Binding-site contacts:
Ligand atom C1 contacts residue ASN94 of chain 1.B at 1.4 Å.
Ligand atom O7 contacts residue GLN89 of chain 1.B at 3.5 Å.
Ligand atom C8 contacts residue ASN94 of chain 1.B at 4.3 Å.
Ligand atom C7 contacts residue ASN94 of chain 1.B at 3.1 Å.
Ligand atom O7 contacts residue ASN94 of chain 1.B at 2.9 Å (h-bond).
Ligand atom C2 contacts residue ASN94 of chain 1.B at 2.4 Å.
Ligand atom C3 contacts residue ASN94 of chain 1.B at 3.8 Å.
Ligand atom C4 contacts residue ASN94 of chain 1.B at 4.2 Å.
Ligand atom O5 contacts residue ASN94 of chain 1.B at 2.3 Å (h-bond).
Ligand atom C5 contacts residue ASN94 of chain 1.B at 3.6 Å.
Ligand atom N2 contacts residue ASN94 of chain 1.B at 2.9 Å (h-bond).

Sequence of chain 1.B:
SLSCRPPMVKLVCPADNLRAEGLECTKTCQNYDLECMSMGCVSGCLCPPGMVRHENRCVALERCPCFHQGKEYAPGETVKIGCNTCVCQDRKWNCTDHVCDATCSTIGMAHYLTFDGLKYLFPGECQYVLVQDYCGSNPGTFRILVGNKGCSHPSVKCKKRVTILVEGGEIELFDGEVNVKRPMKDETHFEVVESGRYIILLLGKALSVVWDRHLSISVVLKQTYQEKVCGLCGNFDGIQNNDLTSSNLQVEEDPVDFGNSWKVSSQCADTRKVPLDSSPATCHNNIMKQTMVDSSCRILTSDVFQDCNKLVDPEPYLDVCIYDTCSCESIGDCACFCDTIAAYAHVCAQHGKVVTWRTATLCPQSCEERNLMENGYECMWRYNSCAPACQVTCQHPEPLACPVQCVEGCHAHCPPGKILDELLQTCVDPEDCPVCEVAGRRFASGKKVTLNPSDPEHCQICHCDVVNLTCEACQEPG

This protein binds this small molecule.
Small molecule (SMILES): CC(=O)N[C@@H]1[C@@H](O)[C@H](O)[C@@H](CO)O[C@H]1O